Sequence of chain 1.D:
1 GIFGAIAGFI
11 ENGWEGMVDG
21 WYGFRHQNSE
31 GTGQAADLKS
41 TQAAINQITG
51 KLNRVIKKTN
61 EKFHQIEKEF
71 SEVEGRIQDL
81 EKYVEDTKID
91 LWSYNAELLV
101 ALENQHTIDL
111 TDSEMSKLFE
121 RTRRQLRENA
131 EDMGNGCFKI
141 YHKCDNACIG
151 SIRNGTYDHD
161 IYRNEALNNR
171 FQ

This protein binds this small molecule.
Small molecule (SMILES): CC(=O)N[C@@H]1[C@@H](O)[C@H](O)[C@@H](CO)O[C@H]1O

Binding-site contacts:
Ligand atom O5 contacts residue GLY150 of chain 1.D at 3.8 Å.
Ligand atom O6 contacts residue ALA147 of chain 1.D at 3.9 Å.
Ligand atom C1 contacts residue ASN154 of chain 1.D at 1.3 Å.
Ligand atom C5 contacts residue ASN154 of chain 1.D at 3.5 Å.
Ligand atom O6 contacts residue GLY150 of chain 1.D at 4.0 Å.
Ligand atom N2 contacts residue THR156 of chain 1.D at 4.1 Å.
Ligand atom N2 contacts residue ASN154 of chain 1.D at 2.9 Å (h-bond).
Ligand atom C1 contacts residue THR156 of chain 1.D at 4.3 Å.
Ligand atom C3 contacts residue THR156 of chain 1.D at 4.4 Å.
Ligand atom C6 contacts residue ALA147 of chain 1.D at 4.2 Å (hydrophobic).
Ligand atom C7 contacts residue ASN154 of chain 1.D at 4.1 Å.
Ligand atom O5 contacts residue ASN154 of chain 1.D at 2.4 Å (h-bond).
Ligand atom C2 contacts residue ASN154 of chain 1.D at 2.5 Å.
Ligand atom C3 contacts residue ASN154 of chain 1.D at 3.6 Å.
Ligand atom C4 contacts residue ASN154 of chain 1.D at 4.2 Å.
Ligand atom C5 contacts residue GLY150 of chain 1.D at 4.2 Å.
Ligand atom C1 contacts residue GLY150 of chain 1.D at 4.1 Å.